A small-molecule ligand and the protein it binds are described below.
Small molecule (SMILES): CC(=O)N[C@H]1[C@H](O[C@H]2[C@H](O)[C@@H](NC(C)=O)CO[C@@H]2CO)O[C@H](CO)[C@@H](O)[C@@H]1O

Sequence of chain 1.B:
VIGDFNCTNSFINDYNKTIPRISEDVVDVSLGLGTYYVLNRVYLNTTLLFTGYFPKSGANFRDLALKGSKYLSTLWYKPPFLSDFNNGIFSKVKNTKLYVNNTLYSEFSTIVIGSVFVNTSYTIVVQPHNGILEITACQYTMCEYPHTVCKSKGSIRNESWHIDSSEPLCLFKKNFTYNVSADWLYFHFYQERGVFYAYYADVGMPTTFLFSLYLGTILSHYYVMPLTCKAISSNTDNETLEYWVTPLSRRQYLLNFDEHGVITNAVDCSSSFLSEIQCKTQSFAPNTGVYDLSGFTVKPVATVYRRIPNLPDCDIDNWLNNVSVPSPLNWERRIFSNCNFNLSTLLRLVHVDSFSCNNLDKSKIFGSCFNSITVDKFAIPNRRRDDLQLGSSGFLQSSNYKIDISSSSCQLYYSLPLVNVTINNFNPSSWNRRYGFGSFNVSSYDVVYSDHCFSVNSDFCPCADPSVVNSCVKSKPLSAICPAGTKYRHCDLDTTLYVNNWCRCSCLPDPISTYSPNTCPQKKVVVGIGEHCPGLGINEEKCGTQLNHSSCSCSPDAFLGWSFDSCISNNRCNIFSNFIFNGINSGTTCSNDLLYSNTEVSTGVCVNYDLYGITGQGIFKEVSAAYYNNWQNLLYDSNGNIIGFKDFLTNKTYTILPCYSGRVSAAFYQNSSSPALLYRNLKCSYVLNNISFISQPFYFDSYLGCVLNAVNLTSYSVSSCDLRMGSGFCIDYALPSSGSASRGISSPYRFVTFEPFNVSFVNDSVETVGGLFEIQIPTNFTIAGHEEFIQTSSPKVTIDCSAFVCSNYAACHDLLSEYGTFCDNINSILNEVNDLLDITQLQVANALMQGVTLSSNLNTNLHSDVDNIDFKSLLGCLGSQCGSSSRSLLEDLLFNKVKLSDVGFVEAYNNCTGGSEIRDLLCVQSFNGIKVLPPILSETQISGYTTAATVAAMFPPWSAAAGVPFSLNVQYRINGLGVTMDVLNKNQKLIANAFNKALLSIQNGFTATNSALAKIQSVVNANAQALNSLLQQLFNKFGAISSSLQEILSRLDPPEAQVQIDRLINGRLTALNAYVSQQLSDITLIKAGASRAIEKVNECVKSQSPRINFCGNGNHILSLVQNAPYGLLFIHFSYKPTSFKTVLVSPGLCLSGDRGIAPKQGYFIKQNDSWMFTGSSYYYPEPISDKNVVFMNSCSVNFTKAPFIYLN

Binding-site contacts:
Ligand atom C7 contacts residue ASN188 of chain 1.B at 3.8 Å.
Ligand atom O7 contacts residue ASN188 of chain 1.B at 4.3 Å.
Ligand atom N2 contacts residue LYS186 of chain 1.B at 4.2 Å.
Ligand atom N2 contacts residue ASN188 of chain 1.B at 2.9 Å (h-bond).
Ligand atom O5 contacts residue ASN188 of chain 1.B at 2.4 Å (h-bond).
Ligand atom C2 contacts residue ASN188 of chain 1.B at 2.5 Å.
Ligand atom O5 contacts residue ILE145 of chain 1.B at 4.2 Å.
Ligand atom C7 contacts residue LYS186 of chain 1.B at 4.5 Å.
Ligand atom C5 contacts residue ASN188 of chain 1.B at 3.7 Å.
Ligand atom C4 contacts residue ASN188 of chain 1.B at 4.2 Å.
Ligand atom C6 contacts residue HIS142 of chain 1.B at 4.2 Å.
Ligand atom O5 contacts residue HIS142 of chain 1.B at 4.2 Å.
Ligand atom C8 contacts residue LYS186 of chain 1.B at 3.8 Å.
Ligand atom C5 contacts residue HIS142 of chain 1.B at 4.1 Å.
Ligand atom C1 contacts residue ASN188 of chain 1.B at 1.4 Å.
Ligand atom C3 contacts residue ASN188 of chain 1.B at 3.8 Å.
Ligand atom O6 contacts residue ILE145 of chain 1.B at 4.4 Å.